Binding-site contacts:
Ligand atom C4B contacts residue TYR152 of chain 18.A at 3.8 Å (hydrophobic).
Ligand atom C1B contacts residue TYR128 of chain 18.A at 3.6 Å (hydrophobic).
Ligand atom C2C contacts residue MET221 of chain 18.A at 3.8 Å (hydrophobic).
Ligand atom N3A contacts residue PRO174 of chain 18.A at 3.7 Å.
Ligand atom C5A contacts residue VAL176 of chain 18.A at 3.6 Å (hydrophobic).
Ligand atom C1C contacts residue LEU106 of chain 18.A at 3.8 Å (hydrophobic).
Ligand atom C5 contacts residue LEU106 of chain 18.A at 3.8 Å (hydrophobic).
Ligand atom O1B contacts residue TYR128 of chain 18.A at 3.4 Å (h-bond).
Ligand atom O1B contacts residue ILE104 of chain 18.A at 3.9 Å.
Ligand atom C4A contacts residue PRO174 of chain 18.A at 3.1 Å (hydrophobic).
Ligand atom C1B contacts residue VAL188 of chain 18.A at 3.8 Å (hydrophobic).
Ligand atom C4C contacts residue VAL191 of chain 18.A at 3.0 Å (hydrophobic).
Ligand atom C1C contacts residue TYR128 of chain 18.A at 3.7 Å (hydrophobic).
Ligand atom C5B contacts residue TYR128 of chain 18.A at 4.0 Å (hydrophobic).
Ligand atom C5A contacts residue PHE186 of chain 18.A at 3.5 Å (hydrophobic).
Ligand atom C4 contacts residue LEU106 of chain 18.A at 3.9 Å (hydrophobic).
Ligand atom C4B contacts residue PHE186 of chain 18.A at 3.6 Å (hydrophobic).
Ligand atom C5C contacts residue VAL191 of chain 18.A at 3.8 Å (hydrophobic).
Ligand atom O1 contacts residue MET221 of chain 18.A at 3.8 Å.
Ligand atom C2A contacts residue TYR152 of chain 18.A at 3.6 Å (hydrophobic).
Ligand atom C3B contacts residue TYR152 of chain 18.A at 3.7 Å (hydrophobic).
Ligand atom C5B contacts residue PHE186 of chain 18.A at 3.9 Å (hydrophobic).
Ligand atom C4C contacts residue VAL188 of chain 18.A at 3.7 Å (hydrophobic).
Ligand atom C1B contacts residue ILE104 of chain 18.A at 4.0 Å (hydrophobic).
Ligand atom C4 contacts residue TYR197 of chain 18.A at 3.8 Å (hydrophobic).
Ligand atom N2 contacts residue LEU106 of chain 18.A at 3.8 Å.
Ligand atom N3A contacts residue ALA24 of chain 18.C at 3.8 Å.
Ligand atom C2B contacts residue VAL188 of chain 18.A at 3.5 Å (hydrophobic).
Ligand atom C5A contacts residue ALA150 of chain 18.A at 3.6 Å (hydrophobic).
Ligand atom C6B contacts residue TYR128 of chain 18.A at 3.3 Å (hydrophobic).
Ligand atom O1A contacts residue PHE186 of chain 18.A at 3.0 Å.
Ligand atom C5B contacts residue MET224 of chain 18.A at 3.9 Å (hydrophobic).
Ligand atom C6B contacts residue ILE104 of chain 18.A at 3.6 Å (hydrophobic).
Ligand atom N3A contacts residue TYR152 of chain 18.A at 3.5 Å.
Ligand atom C2C contacts residue TYR197 of chain 18.A at 3.7 Å (hydrophobic).
Ligand atom N3A contacts residue PHE186 of chain 18.A at 4.0 Å.
Ligand atom C3B contacts residue VAL188 of chain 18.A at 3.8 Å (hydrophobic).
Ligand atom C3C contacts residue TYR128 of chain 18.A at 3.4 Å (hydrophobic).
Ligand atom O1 contacts residue LEU106 of chain 18.A at 3.8 Å.
Ligand atom C2A contacts residue PHE186 of chain 18.A at 3.3 Å (hydrophobic).

Sequence of chain 18.C:
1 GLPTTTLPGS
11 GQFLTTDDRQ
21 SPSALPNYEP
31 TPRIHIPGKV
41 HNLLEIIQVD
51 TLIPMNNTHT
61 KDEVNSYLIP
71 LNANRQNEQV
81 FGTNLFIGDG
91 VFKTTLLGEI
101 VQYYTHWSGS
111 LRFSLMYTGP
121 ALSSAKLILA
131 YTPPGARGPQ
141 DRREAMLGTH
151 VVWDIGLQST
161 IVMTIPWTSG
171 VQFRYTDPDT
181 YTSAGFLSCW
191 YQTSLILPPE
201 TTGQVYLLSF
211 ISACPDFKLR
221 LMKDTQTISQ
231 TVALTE

A small-molecule ligand and the protein it binds are described below.
Small molecule (SMILES): Cc1cc(CCCCCOc2ccc(C3=NCCO3)cc2)on1

Sequence of chain 18.A:
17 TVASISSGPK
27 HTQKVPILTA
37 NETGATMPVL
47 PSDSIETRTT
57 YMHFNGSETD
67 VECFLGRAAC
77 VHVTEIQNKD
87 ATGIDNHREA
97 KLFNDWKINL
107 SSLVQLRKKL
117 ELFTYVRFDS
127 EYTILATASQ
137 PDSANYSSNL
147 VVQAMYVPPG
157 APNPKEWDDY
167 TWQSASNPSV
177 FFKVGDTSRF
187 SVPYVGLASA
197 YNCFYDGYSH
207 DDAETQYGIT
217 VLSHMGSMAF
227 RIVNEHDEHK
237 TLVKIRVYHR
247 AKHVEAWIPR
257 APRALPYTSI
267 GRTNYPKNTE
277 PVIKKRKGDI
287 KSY